A protein and the small-molecule ligand that binds it are described below.
Small molecule (SMILES): CCCCCC(=O)OCC(CO[P](=O)(O)OC[C@H](N)C(=O)O)OC(=O)CCCCC

Sequence of chain 1.B:
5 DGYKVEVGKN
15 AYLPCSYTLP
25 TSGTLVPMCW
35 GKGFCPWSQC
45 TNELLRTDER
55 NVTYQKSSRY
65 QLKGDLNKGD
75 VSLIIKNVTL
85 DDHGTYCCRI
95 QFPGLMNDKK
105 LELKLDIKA

Binding-site contacts:
Ligand atom O3 contacts residue MET100 of chain 1.B at 4.0 Å.
Ligand atom N contacts residue ASP102 of chain 1.B at 2.7 Å (salt-bridge).
Ligand atom O3 contacts residue ASP102 of chain 1.B at 2.7 Å (salt-bridge).
Ligand atom O4 contacts residue ASN101 of chain 1.B at 4.0 Å.
Ligand atom O1 contacts residue ASP102 of chain 1.B at 3.1 Å (salt-bridge).
Ligand atom C4 contacts residue MET100 of chain 1.B at 3.4 Å (hydrophobic).
Ligand atom P contacts residue ARG93 of chain 1.B at 3.9 Å.
Ligand atom CA contacts residue ASP102 of chain 1.B at 3.4 Å.
Ligand atom OT2 contacts residue SER42 of chain 1.B at 3.8 Å.
Ligand atom O4 contacts residue ASP102 of chain 1.B at 2.9 Å (salt-bridge).
Ligand atom P contacts residue ASP102 of chain 1.B at 3.0 Å.
Ligand atom O11 contacts residue TRP41 of chain 1.B at 3.0 Å (h-bond).
Ligand atom O52 contacts residue TRP41 of chain 1.B at 3.5 Å.
Ligand atom C3 contacts residue MET100 of chain 1.B at 3.8 Å (hydrophobic).
Ligand atom C3 contacts residue TRP41 of chain 1.B at 3.9 Å (hydrophobic).
Ligand atom OT1 contacts residue ARG93 of chain 1.B at 3.8 Å.
Ligand atom O4 contacts residue MET100 of chain 1.B at 2.8 Å (h-bond).
Ligand atom O2 contacts residue LEU99 of chain 1.B at 4.0 Å.
Ligand atom N contacts residue GLN95 of chain 1.B at 3.3 Å.
Ligand atom O11 contacts residue MET100 of chain 1.B at 3.3 Å.
Ligand atom O4 contacts residue CA1 of chain 1.C at 2.9 Å.
Ligand atom O1 contacts residue ARG93 of chain 1.B at 3.2 Å (salt-bridge).
Ligand atom O4 contacts residue LEU99 of chain 1.B at 3.4 Å.
Ligand atom CB contacts residue CA1 of chain 1.C at 3.0 Å.
Ligand atom C2 contacts residue TRP41 of chain 1.B at 4.0 Å (hydrophobic).
Ligand atom O3 contacts residue ASN101 of chain 1.B at 4.0 Å.
Ligand atom O1 contacts residue CA1 of chain 1.C at 3.9 Å.
Ligand atom O4 contacts residue GLY98 of chain 1.B at 4.0 Å.
Ligand atom OT1 contacts residue SER42 of chain 1.B at 2.8 Å (h-bond).
Ligand atom CB contacts residue ASP102 of chain 1.B at 3.0 Å.
Ligand atom N contacts residue GLN43 of chain 1.B at 4.0 Å.
Ligand atom O52 contacts residue MET100 of chain 1.B at 3.9 Å.
Ligand atom O3 contacts residue ARG93 of chain 1.B at 3.4 Å (salt-bridge).
Ligand atom C4 contacts residue LEU99 of chain 1.B at 4.0 Å (hydrophobic).
Ligand atom P contacts residue CA1 of chain 1.C at 4.0 Å.
Ligand atom OT1 contacts residue GLN43 of chain 1.B at 3.1 Å (h-bond).
Ligand atom C contacts residue SER42 of chain 1.B at 3.7 Å.
Ligand atom N contacts residue ARG93 of chain 1.B at 3.7 Å.
Ligand atom P contacts residue MET100 of chain 1.B at 3.7 Å.
Ligand atom C2 contacts residue MET100 of chain 1.B at 3.9 Å (hydrophobic).